Sequence of chain 1.N:
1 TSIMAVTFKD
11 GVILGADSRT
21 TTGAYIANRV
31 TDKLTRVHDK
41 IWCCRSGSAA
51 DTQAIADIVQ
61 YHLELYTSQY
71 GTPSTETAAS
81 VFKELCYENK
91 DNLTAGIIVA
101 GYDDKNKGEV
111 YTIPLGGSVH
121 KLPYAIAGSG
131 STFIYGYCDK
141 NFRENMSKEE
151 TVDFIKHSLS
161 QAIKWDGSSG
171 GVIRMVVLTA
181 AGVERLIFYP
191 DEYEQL

The protein below binds the small molecule below.
Small molecule (SMILES): CC(C)C[C@H](NC(=O)[C@H](CCc1ccccc1)NC(=O)CN1CCOCC1)C(=O)N[C@@H](Cc1ccccc1)C(=O)N[C@@H](CC(C)C)[C@@H](O)[C@H](C)CO

Sequence of chain 1.H:
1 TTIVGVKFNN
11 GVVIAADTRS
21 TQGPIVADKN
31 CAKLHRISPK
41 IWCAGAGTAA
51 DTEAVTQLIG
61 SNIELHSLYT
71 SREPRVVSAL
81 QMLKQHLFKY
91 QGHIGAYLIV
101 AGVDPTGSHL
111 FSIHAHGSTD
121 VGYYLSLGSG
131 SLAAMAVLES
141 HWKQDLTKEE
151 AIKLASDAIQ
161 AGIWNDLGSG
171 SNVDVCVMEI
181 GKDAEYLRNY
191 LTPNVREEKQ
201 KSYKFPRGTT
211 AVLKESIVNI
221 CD

Binding-site contacts:
Ligand atom C47 contacts residue THR1 of chain 1.N at 1.4 Å.
Ligand atom O40 contacts residue THR21 of chain 1.N at 3.3 Å (h-bond).
Ligand atom C26 contacts residue SER118 of chain 1.H at 3.5 Å.
Ligand atom C31 contacts residue GLY47 of chain 1.N at 3.4 Å.
Ligand atom C51 contacts residue THR1 of chain 1.N at 1.5 Å.
Ligand atom C13 contacts residue HIS116 of chain 1.H at 3.7 Å.
Ligand atom C45 contacts residue ARG45 of chain 1.N at 3.4 Å.
Ligand atom O60 contacts residue THR1 of chain 1.N at 3.1 Å (h-bond).
Ligand atom N41 contacts residue GLY47 of chain 1.N at 2.9 Å (h-bond).
Ligand atom C38 contacts residue GLY47 of chain 1.N at 3.4 Å.
Ligand atom C42 contacts residue GLY47 of chain 1.N at 3.7 Å.
Ligand atom C46 contacts residue THR20 of chain 1.N at 3.6 Å.
Ligand atom C23 contacts residue THR21 of chain 1.N at 3.5 Å.
Ligand atom O21 contacts residue THR21 of chain 1.N at 3.7 Å.
Ligand atom O40 contacts residue THR20 of chain 1.N at 3.4 Å.
Ligand atom C27 contacts residue THR22 of chain 1.N at 3.0 Å.
Ligand atom C59 contacts residue THR1 of chain 1.N at 2.5 Å.
Ligand atom O60 contacts residue SER129 of chain 1.N at 3.7 Å.
Ligand atom O21 contacts residue THR22 of chain 1.N at 3.5 Å.
Ligand atom C43 contacts residue THR1 of chain 1.N at 2.8 Å.
Ligand atom C28 contacts residue THR21 of chain 1.N at 3.8 Å.
Ligand atom O48 contacts residue THR1 of chain 1.N at 2.3 Å (h-bond).
Ligand atom C18 contacts residue SER48 of chain 1.N at 3.5 Å.
Ligand atom C58 contacts residue THR1 of chain 1.N at 2.5 Å.
Ligand atom C44 contacts residue THR1 of chain 1.N at 3.6 Å.
Ligand atom O9 contacts residue THR22 of chain 1.N at 3.8 Å.
Ligand atom C43 contacts residue GLY47 of chain 1.N at 3.3 Å.
Ligand atom N30 contacts residue THR21 of chain 1.N at 3.1 Å (h-bond).
Ligand atom C58 contacts residue SER168 of chain 1.N at 3.5 Å.
Ligand atom C24 contacts residue THR20 of chain 1.N at 3.7 Å.
Ligand atom C59 contacts residue SER129 of chain 1.N at 3.6 Å.
Ligand atom O29 contacts residue ALA49 of chain 1.N at 3.1 Å (h-bond).
Ligand atom N41 contacts residue THR1 of chain 1.N at 3.7 Å.
Ligand atom O48 contacts residue GLY47 of chain 1.N at 2.9 Å (h-bond).
Ligand atom N4 contacts residue THR22 of chain 1.N at 3.8 Å.
Ligand atom O48 contacts residue SER46 of chain 1.N at 3.5 Å.
Ligand atom C38 contacts residue SER48 of chain 1.N at 3.8 Å.
Ligand atom C26 contacts residue HIS114 of chain 1.H at 3.4 Å.
Ligand atom C39 contacts residue GLY47 of chain 1.N at 3.5 Å.
Ligand atom C42 contacts residue THR1 of chain 1.N at 2.3 Å.